Binding-site contacts:
Ligand atom OAB contacts residue THR273 of chain 1.A at 2.7 Å (h-bond).
Ligand atom CAJ contacts residue LYS267 of chain 1.A at 3.3 Å.
Ligand atom CAF contacts residue TRP296 of chain 1.A at 3.5 Å (hydrophobic).
Ligand atom CAK contacts residue HIS356 of chain 1.A at 3.4 Å.
Ligand atom OAC contacts residue HIS356 of chain 1.A at 2.5 Å (h-bond).
Ligand atom CAE contacts residue TYR265 of chain 1.A at 3.8 Å (hydrophobic).
Ligand atom OAC contacts residue HIS276 of chain 1.A at 3.1 Å (h-bond).
Ligand atom CAH contacts residue THR273 of chain 1.A at 3.4 Å.
Ligand atom NAI contacts residue THR273 of chain 1.A at 4.0 Å.
Ligand atom NAI contacts residue HIS276 of chain 1.A at 3.4 Å (h-bond).
Ligand atom CAH contacts residue TYR265 of chain 1.A at 3.5 Å (hydrophobic).
Ligand atom OAA contacts residue ASN366 of chain 1.A at 3.7 Å.
Ligand atom OAA contacts residue LYS267 of chain 1.A at 2.7 Å (salt-bridge).
Ligand atom CAF contacts residue HIS356 of chain 1.A at 3.7 Å.
Ligand atom CAG contacts residue ASN286 of chain 1.A at 3.1 Å.
Ligand atom CAL contacts residue THR273 of chain 1.A at 3.8 Å.
Ligand atom CAL contacts residue ASN286 of chain 1.A at 3.6 Å.
Ligand atom CAG contacts residue TRP296 of chain 1.A at 3.6 Å (hydrophobic).
Ligand atom NAI contacts residue MN1 of chain 1.B at 2.2 Å.
Ligand atom CAD contacts residue THR273 of chain 1.A at 4.0 Å.
Ligand atom OAB contacts residue LYS267 of chain 1.A at 3.1 Å (salt-bridge).
Ligand atom CAN contacts residue HIS276 of chain 1.A at 4.0 Å.
Ligand atom CAM contacts residue THR273 of chain 1.A at 3.7 Å.
Ligand atom CAD contacts residue TYR265 of chain 1.A at 3.3 Å (hydrophobic).
Ligand atom CAK contacts residue HIS276 of chain 1.A at 3.8 Å.
Ligand atom CAF contacts residue VAL358 of chain 1.A at 4.1 Å (hydrophobic).
Ligand atom OAB contacts residue PHE214 of chain 1.A at 3.7 Å.
Ligand atom CAJ contacts residue ASN286 of chain 1.A at 3.8 Å.
Ligand atom OAC contacts residue GLU278 of chain 1.A at 2.8 Å (salt-bridge).
Ligand atom OAC contacts residue MN1 of chain 1.B at 2.0 Å.
Ligand atom CAK contacts residue MN1 of chain 1.B at 2.8 Å.
Ligand atom CAN contacts residue MN1 of chain 1.B at 2.9 Å.
Ligand atom CAE contacts residue MN1 of chain 1.B at 3.2 Å.
Ligand atom CAE contacts residue THR273 of chain 1.A at 4.1 Å.
Ligand atom CAK contacts residue GLU278 of chain 1.A at 4.1 Å.
Ligand atom OAA contacts residue ASN286 of chain 1.A at 3.1 Å (h-bond).
Ligand atom CAG contacts residue VAL358 of chain 1.A at 3.9 Å (hydrophobic).
Ligand atom CAF contacts residue ASN286 of chain 1.A at 3.8 Å.
Ligand atom CAN contacts residue THR273 of chain 1.A at 3.9 Å.
Ligand atom CAJ contacts residue THR273 of chain 1.A at 3.6 Å.

Sequence of chain 1.A:
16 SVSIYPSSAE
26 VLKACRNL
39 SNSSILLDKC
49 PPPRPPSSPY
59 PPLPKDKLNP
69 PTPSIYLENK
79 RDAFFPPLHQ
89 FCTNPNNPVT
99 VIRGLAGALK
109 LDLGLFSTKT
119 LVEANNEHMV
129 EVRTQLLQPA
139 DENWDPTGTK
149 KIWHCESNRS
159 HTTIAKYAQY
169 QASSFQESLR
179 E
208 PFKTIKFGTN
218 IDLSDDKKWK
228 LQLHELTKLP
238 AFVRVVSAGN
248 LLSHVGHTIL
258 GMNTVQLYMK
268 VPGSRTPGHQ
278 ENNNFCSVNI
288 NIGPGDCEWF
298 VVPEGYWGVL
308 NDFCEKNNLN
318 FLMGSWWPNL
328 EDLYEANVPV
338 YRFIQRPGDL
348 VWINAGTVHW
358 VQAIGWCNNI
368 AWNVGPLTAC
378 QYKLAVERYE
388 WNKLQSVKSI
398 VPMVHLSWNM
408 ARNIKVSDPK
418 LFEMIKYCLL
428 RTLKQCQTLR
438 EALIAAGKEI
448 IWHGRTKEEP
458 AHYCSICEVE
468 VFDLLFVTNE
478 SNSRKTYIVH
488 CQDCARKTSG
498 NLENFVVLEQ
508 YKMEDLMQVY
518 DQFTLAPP

This protein binds this small molecule.
Small molecule (SMILES): O=C(O)c1ccc(O)c2ncccc12